Sequence of chain 1.A:
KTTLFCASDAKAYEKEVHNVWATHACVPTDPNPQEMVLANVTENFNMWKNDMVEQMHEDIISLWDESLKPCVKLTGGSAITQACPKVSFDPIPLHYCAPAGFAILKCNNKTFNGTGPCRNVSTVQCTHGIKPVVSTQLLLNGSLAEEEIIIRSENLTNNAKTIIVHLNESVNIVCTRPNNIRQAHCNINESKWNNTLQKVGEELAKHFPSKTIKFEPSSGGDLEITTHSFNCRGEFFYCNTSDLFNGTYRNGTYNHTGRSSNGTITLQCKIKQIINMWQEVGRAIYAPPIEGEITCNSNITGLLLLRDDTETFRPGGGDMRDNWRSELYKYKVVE

Binding-site contacts:
Ligand atom C5 contacts residue THR270 of chain 1.A at 4.2 Å.
Ligand atom C7 contacts residue PRO230 of chain 1.A at 3.8 Å (hydrophobic).
Ligand atom C2 contacts residue ASN259 of chain 1.A at 2.4 Å.
Ligand atom C8 contacts residue PRO230 of chain 1.A at 3.8 Å (hydrophobic).
Ligand atom O6 contacts residue GLY271 of chain 1.A at 3.9 Å.
Ligand atom C2 contacts residue SER255 of chain 1.A at 4.2 Å.
Ligand atom C1 contacts residue GLY271 of chain 1.A at 4.0 Å.
Ligand atom O6 contacts residue THR270 of chain 1.A at 4.3 Å.
Ligand atom O5 contacts residue ARG272 of chain 1.A at 4.3 Å.
Ligand atom O5 contacts residue SER255 of chain 1.A at 4.2 Å.
Ligand atom C3 contacts residue ASN259 of chain 1.A at 3.8 Å.
Ligand atom O6 contacts residue ASP256 of chain 1.A at 2.8 Å (salt-bridge).
Ligand atom C1 contacts residue ASN259 of chain 1.A at 1.4 Å.
Ligand atom O5 contacts residue THR270 of chain 1.A at 3.6 Å.
Ligand atom C7 contacts residue ASN259 of chain 1.A at 3.8 Å.
Ligand atom C8 contacts residue GLU229 of chain 1.A at 3.1 Å.
Ligand atom C6 contacts residue ASP256 of chain 1.A at 3.8 Å.
Ligand atom O6 contacts residue ARG272 of chain 1.A at 3.0 Å (salt-bridge).
Ligand atom O7 contacts residue ASN259 of chain 1.A at 4.5 Å.
Ligand atom C6 contacts residue ARG272 of chain 1.A at 4.4 Å.
Ligand atom C4 contacts residue ASN259 of chain 1.A at 4.2 Å.
Ligand atom C5 contacts residue ASN259 of chain 1.A at 3.7 Å.
Ligand atom C5 contacts residue ASP256 of chain 1.A at 4.3 Å.
Ligand atom O5 contacts residue ASP256 of chain 1.A at 3.5 Å (salt-bridge).
Ligand atom C1 contacts residue THR270 of chain 1.A at 3.6 Å.
Ligand atom O7 contacts residue PRO230 of chain 1.A at 3.6 Å.
Ligand atom N2 contacts residue ASN259 of chain 1.A at 2.9 Å (h-bond).
Ligand atom C8 contacts residue ASN259 of chain 1.A at 4.0 Å.
Ligand atom C1 contacts residue SER255 of chain 1.A at 4.0 Å.
Ligand atom O5 contacts residue GLY271 of chain 1.A at 3.7 Å.
Ligand atom O5 contacts residue ASN259 of chain 1.A at 2.4 Å (h-bond).

This protein binds this small molecule.
Small molecule (SMILES): CC(=O)N[C@@H]1[C@@H](O)[C@H](O)[C@@H](CO)O[C@H]1O